Binding-site contacts:
Ligand atom C2B contacts residue TYR128 of chain 49.A at 3.9 Å (hydrophobic).
Ligand atom O1A contacts residue PHE186 of chain 49.A at 3.4 Å.
Ligand atom C5B contacts residue TYR152 of chain 49.A at 3.7 Å (hydrophobic).
Ligand atom C2A contacts residue PHE186 of chain 49.A at 3.8 Å (hydrophobic).
Ligand atom C2A contacts residue TYR152 of chain 49.A at 3.8 Å (hydrophobic).
Ligand atom C3B contacts residue MET224 of chain 49.A at 3.6 Å (hydrophobic).
Ligand atom C5A contacts residue VAL176 of chain 49.A at 3.5 Å (hydrophobic).
Ligand atom O1 contacts residue MET221 of chain 49.A at 3.5 Å (h-bond).
Ligand atom C5A contacts residue ALA150 of chain 49.A at 3.5 Å (hydrophobic).
Ligand atom C6B contacts residue TYR152 of chain 49.A at 3.9 Å (hydrophobic).
Ligand atom C5 contacts residue TYR128 of chain 49.A at 3.8 Å (hydrophobic).
Ligand atom CL1 contacts residue TYR152 of chain 49.A at 3.9 Å.
Ligand atom C4B contacts residue TYR152 of chain 49.A at 3.6 Å (hydrophobic).
Ligand atom N2 contacts residue MET221 of chain 49.A at 3.5 Å (h-bond).
Ligand atom C1C contacts residue TYR128 of chain 49.A at 3.3 Å (hydrophobic).
Ligand atom C4A contacts residue SER175 of chain 49.A at 3.8 Å.
Ligand atom O1 contacts residue ILE104 of chain 49.A at 3.4 Å.
Ligand atom C2B contacts residue MET224 of chain 49.A at 4.0 Å (hydrophobic).
Ligand atom C3 contacts residue LEU106 of chain 49.A at 3.8 Å (hydrophobic).
Ligand atom C3C contacts residue ILE104 of chain 49.A at 3.7 Å (hydrophobic).
Ligand atom CL1 contacts residue LEU25 of chain 49.C at 3.7 Å.
Ligand atom O1A contacts residue MET224 of chain 49.A at 3.5 Å (h-bond).
Ligand atom C4A contacts residue PRO174 of chain 49.A at 3.0 Å (hydrophobic).
Ligand atom C31 contacts residue LEU106 of chain 49.A at 4.0 Å (hydrophobic).
Ligand atom N3A contacts residue PRO174 of chain 49.A at 3.3 Å (h-bond).
Ligand atom CL1 contacts residue VAL188 of chain 49.A at 3.7 Å.
Ligand atom C4A contacts residue ALA150 of chain 49.A at 4.0 Å (hydrophobic).
Ligand atom O1B contacts residue VAL188 of chain 49.A at 3.7 Å.
Ligand atom C1B contacts residue VAL188 of chain 49.A at 4.0 Å (hydrophobic).
Ligand atom N3A contacts residue TYR152 of chain 49.A at 4.0 Å.
Ligand atom C3B contacts residue PHE186 of chain 49.A at 3.9 Å (hydrophobic).
Ligand atom C3C contacts residue TYR152 of chain 49.A at 3.8 Å (hydrophobic).
Ligand atom C4 contacts residue LEU106 of chain 49.A at 3.9 Å (hydrophobic).
Ligand atom C4B contacts residue PHE186 of chain 49.A at 3.9 Å (hydrophobic).
Ligand atom CL2 contacts residue MET224 of chain 49.A at 3.4 Å.
Ligand atom C2C contacts residue VAL191 of chain 49.A at 4.0 Å (hydrophobic).
Ligand atom CL2 contacts residue TYR128 of chain 49.A at 3.2 Å.
Ligand atom N3A contacts residue ALA24 of chain 49.C at 3.8 Å.
Ligand atom CL2 contacts residue ILE104 of chain 49.A at 3.5 Å.
Ligand atom C5A contacts residue PHE186 of chain 49.A at 4.0 Å (hydrophobic).

Sequence of chain 49.A:
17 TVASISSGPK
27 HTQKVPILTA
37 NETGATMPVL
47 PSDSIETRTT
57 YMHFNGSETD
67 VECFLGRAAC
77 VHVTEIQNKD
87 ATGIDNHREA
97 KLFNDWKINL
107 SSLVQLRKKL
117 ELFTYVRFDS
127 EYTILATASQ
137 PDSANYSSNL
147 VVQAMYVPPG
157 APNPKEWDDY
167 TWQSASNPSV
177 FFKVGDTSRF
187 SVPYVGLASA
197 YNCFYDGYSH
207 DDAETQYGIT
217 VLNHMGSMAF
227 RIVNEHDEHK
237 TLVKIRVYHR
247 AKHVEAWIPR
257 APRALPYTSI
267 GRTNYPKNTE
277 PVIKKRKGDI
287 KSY

Sequence of chain 50.C:
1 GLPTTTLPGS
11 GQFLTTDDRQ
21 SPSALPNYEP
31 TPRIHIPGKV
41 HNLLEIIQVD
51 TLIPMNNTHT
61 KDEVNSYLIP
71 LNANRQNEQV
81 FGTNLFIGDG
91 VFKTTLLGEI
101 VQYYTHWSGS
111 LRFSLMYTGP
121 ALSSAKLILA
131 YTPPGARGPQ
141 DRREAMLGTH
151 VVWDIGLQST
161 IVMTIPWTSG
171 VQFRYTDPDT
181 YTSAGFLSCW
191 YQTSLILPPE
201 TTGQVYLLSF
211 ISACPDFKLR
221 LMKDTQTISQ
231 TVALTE

The small molecule below binds the protein below.
Small molecule (SMILES): Cc1cc(CCCOc2c(Cl)cc(C3=NCCO3)cc2Cl)on1

Sequence of chain 49.C:
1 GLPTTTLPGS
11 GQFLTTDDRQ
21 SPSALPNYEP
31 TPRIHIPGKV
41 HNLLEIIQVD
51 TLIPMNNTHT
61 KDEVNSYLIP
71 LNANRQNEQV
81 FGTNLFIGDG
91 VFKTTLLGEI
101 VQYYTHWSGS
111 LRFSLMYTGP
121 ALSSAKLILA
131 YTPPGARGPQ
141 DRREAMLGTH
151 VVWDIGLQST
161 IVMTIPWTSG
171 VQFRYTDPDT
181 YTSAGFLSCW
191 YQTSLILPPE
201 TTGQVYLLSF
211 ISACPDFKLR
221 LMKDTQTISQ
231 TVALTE